Sequence of chain 2.A:
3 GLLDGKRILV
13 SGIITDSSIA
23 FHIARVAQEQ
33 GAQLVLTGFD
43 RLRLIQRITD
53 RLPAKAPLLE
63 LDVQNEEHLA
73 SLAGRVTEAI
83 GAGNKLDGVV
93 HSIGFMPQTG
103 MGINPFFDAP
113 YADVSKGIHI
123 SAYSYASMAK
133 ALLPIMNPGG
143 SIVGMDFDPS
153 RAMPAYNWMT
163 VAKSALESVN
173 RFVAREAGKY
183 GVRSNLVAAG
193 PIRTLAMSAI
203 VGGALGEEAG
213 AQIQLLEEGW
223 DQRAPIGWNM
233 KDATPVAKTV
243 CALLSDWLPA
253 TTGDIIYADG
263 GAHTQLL

The protein below binds the small molecule below.
Small molecule (SMILES): O=C(NCc1cccnc1)NC1CCCCC1

Binding-site contacts:
Ligand atom C11 contacts residue PHE149 of chain 2.A at 3.6 Å (hydrophobic).
Ligand atom C25 contacts residue GLY96 of chain 2.A at 3.9 Å.
Ligand atom N18 contacts residue NAD1 of chain 2.B at 4.0 Å.
Ligand atom C09 contacts residue PHE149 of chain 2.A at 3.3 Å (hydrophobic).
Ligand atom C08 contacts residue NAD1 of chain 2.B at 3.9 Å.
Ligand atom C02 contacts residue NAD1 of chain 2.B at 3.6 Å.
Ligand atom C08 contacts residue TYR158 of chain 2.A at 4.0 Å (hydrophobic).
Ligand atom N03 contacts residue TYR158 of chain 2.A at 3.8 Å.
Ligand atom C11 contacts residue TYR158 of chain 2.A at 3.9 Å (hydrophobic).
Ligand atom C05 contacts residue TYR158 of chain 2.A at 3.7 Å (hydrophobic).
Ligand atom C08 contacts residue PHE149 of chain 2.A at 3.6 Å (hydrophobic).
Ligand atom C09 contacts residue TYR158 of chain 2.A at 3.3 Å (hydrophobic).
Ligand atom C34 contacts residue NAD1 of chain 2.B at 3.7 Å.
Ligand atom C16 contacts residue GLU219 of chain 2.A at 3.6 Å.
Ligand atom O01 contacts residue NAD1 of chain 2.B at 2.8 Å (h-bond).
Ligand atom C13 contacts residue ILE215 of chain 2.A at 4.0 Å (hydrophobic).
Ligand atom C05 contacts residue NAD1 of chain 2.B at 3.6 Å.
Ligand atom C31 contacts residue GLY96 of chain 2.A at 3.5 Å.
Ligand atom N15 contacts residue MET199 of chain 2.A at 3.7 Å.
Ligand atom C16 contacts residue NAD1 of chain 2.B at 3.3 Å.
Ligand atom N03 contacts residue MET199 of chain 2.A at 3.7 Å.
Ligand atom C02 contacts residue TYR158 of chain 2.A at 3.7 Å (hydrophobic).
Ligand atom C25 contacts residue PHE97 of chain 2.A at 3.9 Å (hydrophobic).
Ligand atom N15 contacts residue GLU219 of chain 2.A at 2.9 Å (salt-bridge).
Ligand atom O01 contacts residue TYR158 of chain 2.A at 2.7 Å (h-bond).
Ligand atom C31 contacts residue NAD1 of chain 2.B at 3.8 Å.
Ligand atom C05 contacts residue PHE149 of chain 2.A at 3.6 Å (hydrophobic).
Ligand atom C13 contacts residue LEU218 of chain 2.A at 3.7 Å (hydrophobic).
Ligand atom C16 contacts residue PHE149 of chain 2.A at 3.9 Å (hydrophobic).
Ligand atom C20 contacts residue NAD1 of chain 2.B at 3.5 Å.
Ligand atom C11 contacts residue LEU218 of chain 2.A at 3.7 Å (hydrophobic).
Ligand atom C28 contacts residue GLY96 of chain 2.A at 3.3 Å.
Ligand atom C22 contacts residue MET103 of chain 2.A at 4.0 Å (hydrophobic).
Ligand atom C16 contacts residue MET199 of chain 2.A at 3.7 Å (hydrophobic).
Ligand atom N03 contacts residue NAD1 of chain 2.B at 3.5 Å.
Ligand atom C16 contacts residue PRO193 of chain 2.A at 3.8 Å (hydrophobic).
Ligand atom N18 contacts residue MET199 of chain 2.A at 3.8 Å.
Ligand atom N15 contacts residue PRO193 of chain 2.A at 3.6 Å.
Ligand atom C13 contacts residue GLU219 of chain 2.A at 3.8 Å.
Ligand atom C13 contacts residue PHE149 of chain 2.A at 4.0 Å (hydrophobic).